A small-molecule ligand and the protein it binds are described below.
Small molecule (SMILES): OC[C@H]1O[C@@H](O[C@H]2[C@H](O)[C@@H](O)[C@H](O)O[C@@H]2CO)[C@H](O)[C@@H](O)[C@H]1O

Sequence of chain 2.F:
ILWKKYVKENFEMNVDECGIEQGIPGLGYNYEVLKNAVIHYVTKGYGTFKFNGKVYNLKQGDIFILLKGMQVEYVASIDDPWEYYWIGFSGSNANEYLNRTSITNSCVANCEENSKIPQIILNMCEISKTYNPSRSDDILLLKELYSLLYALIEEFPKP

Binding-site contacts:
Ligand atom C6 contacts residue VAL40 of chain 2.F at 3.6 Å (hydrophobic).
Ligand atom C4 contacts residue HIS42 of chain 2.F at 3.7 Å.
Ligand atom O3 contacts residue TRP5 of chain 2.F at 3.7 Å.
Ligand atom O3 contacts residue TYR86 of chain 2.F at 2.7 Å (h-bond).
Ligand atom C6 contacts residue TYR31 of chain 2.F at 4.0 Å (hydrophobic).
Ligand atom C4 contacts residue TRP88 of chain 2.F at 3.8 Å (hydrophobic).
Ligand atom O4 contacts residue TYR33 of chain 2.F at 3.6 Å (h-bond).
Ligand atom O2 contacts residue GLU23 of chain 2.F at 4.0 Å.
Ligand atom C5 contacts residue TYR33 of chain 2.F at 3.9 Å (hydrophobic).
Ligand atom C6 contacts residue TRP88 of chain 2.F at 3.6 Å (hydrophobic).
Ligand atom O4 contacts residue TYR86 of chain 2.F at 3.6 Å (h-bond).
Ligand atom C3 contacts residue LYS37 of chain 2.F at 3.9 Å.
Ligand atom C5 contacts residue TYR76 of chain 2.F at 3.9 Å (hydrophobic).
Ligand atom O3 contacts residue GLU23 of chain 2.F at 2.6 Å (salt-bridge).
Ligand atom C1 contacts residue TRP5 of chain 2.F at 3.9 Å (hydrophobic).
Ligand atom C4 contacts residue TYR76 of chain 2.F at 3.7 Å (hydrophobic).
Ligand atom C2 contacts residue LYS37 of chain 2.F at 3.9 Å.
Ligand atom C6 contacts residue GLU19 of chain 2.F at 3.5 Å.
Ligand atom C3 contacts residue TYR86 of chain 2.F at 4.0 Å (hydrophobic).
Ligand atom C1 contacts residue TYR76 of chain 2.F at 3.8 Å (hydrophobic).
Ligand atom O3 contacts residue TYR31 of chain 2.F at 3.6 Å.
Ligand atom C3 contacts residue TYR33 of chain 2.F at 3.9 Å (hydrophobic).
Ligand atom C3 contacts residue GLU23 of chain 2.F at 3.6 Å.
Ligand atom C5 contacts residue TRP88 of chain 2.F at 3.9 Å (hydrophobic).
Ligand atom O6 contacts residue VAL40 of chain 2.F at 3.8 Å.
Ligand atom C3 contacts residue TRP88 of chain 2.F at 3.9 Å (hydrophobic).
Ligand atom O5 contacts residue TYR33 of chain 2.F at 3.4 Å (h-bond).
Ligand atom C6 contacts residue HIS42 of chain 2.F at 3.7 Å.
Ligand atom O4 contacts residue TYR76 of chain 2.F at 3.8 Å.
Ligand atom O2 contacts residue TYR31 of chain 2.F at 3.2 Å.
Ligand atom O2 contacts residue LYS37 of chain 2.F at 3.5 Å.
Ligand atom O4 contacts residue HIS42 of chain 2.F at 2.8 Å (h-bond).
Ligand atom O6 contacts residue LYS37 of chain 2.F at 3.9 Å.
Ligand atom O4 contacts residue TYR76 of chain 2.F at 2.7 Å (h-bond).
Ligand atom C2 contacts residue TYR76 of chain 2.F at 3.5 Å (hydrophobic).
Ligand atom O6 contacts residue GLU19 of chain 2.F at 2.8 Å (salt-bridge).
Ligand atom O3 contacts residue LYS37 of chain 2.F at 2.7 Å (salt-bridge).
Ligand atom O5 contacts residue TYR76 of chain 2.F at 3.2 Å (h-bond).
Ligand atom O6 contacts residue TYR31 of chain 2.F at 4.0 Å.
Ligand atom O6 contacts residue TYR33 of chain 2.F at 3.7 Å.